The protein below binds the small molecule below.
Small molecule (SMILES): CC(C)C[C@H](NC(=O)C[C@H](N)C(=O)O)C(=O)O

Sequence of chain 1.B:
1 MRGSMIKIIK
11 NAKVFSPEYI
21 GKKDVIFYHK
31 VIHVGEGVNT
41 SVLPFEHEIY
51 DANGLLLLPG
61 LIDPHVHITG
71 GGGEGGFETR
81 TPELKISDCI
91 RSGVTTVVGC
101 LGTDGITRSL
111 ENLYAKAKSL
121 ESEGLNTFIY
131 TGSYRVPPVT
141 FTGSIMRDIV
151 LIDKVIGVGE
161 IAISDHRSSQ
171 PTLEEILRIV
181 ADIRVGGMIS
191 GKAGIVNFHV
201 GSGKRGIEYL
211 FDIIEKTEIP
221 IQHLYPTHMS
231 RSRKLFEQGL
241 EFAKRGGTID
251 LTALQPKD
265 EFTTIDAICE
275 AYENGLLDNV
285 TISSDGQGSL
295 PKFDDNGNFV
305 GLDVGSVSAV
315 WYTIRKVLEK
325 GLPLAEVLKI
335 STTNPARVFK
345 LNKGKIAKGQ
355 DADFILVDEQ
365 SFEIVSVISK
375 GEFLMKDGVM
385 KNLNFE

Binding-site contacts:
Ligand atom O05 contacts residue THR103 of chain 1.B at 3.4 Å (h-bond).
Ligand atom N07 contacts residue ZN1 of chain 1.Q at 3.5 Å.
Ligand atom C14 contacts residue TYR134 of chain 1.B at 3.9 Å (hydrophobic).
Ligand atom O04 contacts residue SER293 of chain 1.B at 2.9 Å (h-bond).
Ligand atom N07 contacts residue GLU160 of chain 1.B at 2.9 Å (salt-bridge).
Ligand atom O02 contacts residue ZN1 of chain 1.Q at 3.2 Å.
Ligand atom C13 contacts residue SER293 of chain 1.B at 3.7 Å.
Ligand atom O03 contacts residue PRO295 of chain 1.B at 3.8 Å.
Ligand atom C13 contacts residue TYR134 of chain 1.B at 3.7 Å (hydrophobic).
Ligand atom O04 contacts residue GLY72 of chain 1.B at 3.2 Å (h-bond).
Ligand atom C11 contacts residue PRO295 of chain 1.B at 3.5 Å (hydrophobic).
Ligand atom N07 contacts residue ZN1 of chain 1.R at 2.7 Å.
Ligand atom O02 contacts residue ASP289 of chain 1.B at 3.5 Å (salt-bridge).
Ligand atom O05 contacts residue GLY72 of chain 1.B at 3.2 Å (h-bond).
Ligand atom C15 contacts residue ARG167 of chain 1.B at 3.6 Å.
Ligand atom N06 contacts residue PRO295 of chain 1.B at 3.6 Å.
Ligand atom C17 contacts residue GLY72 of chain 1.B at 3.7 Å.
Ligand atom O05 contacts residue GLY102 of chain 1.B at 3.7 Å.
Ligand atom C10 contacts residue ARG231 of chain 1.B at 3.9 Å.
Ligand atom C16 contacts residue TYR134 of chain 1.B at 3.6 Å (hydrophobic).
Ligand atom C13 contacts residue GLU74 of chain 1.B at 3.5 Å.
Ligand atom C15 contacts residue ARG231 of chain 1.B at 2.7 Å.
Ligand atom O02 contacts residue ZN1 of chain 1.R at 3.5 Å.
Ligand atom O01 contacts residue ARG231 of chain 1.B at 1.4 Å (salt-bridge).
Ligand atom C08 contacts residue PRO295 of chain 1.B at 3.5 Å (hydrophobic).
Ligand atom C14 contacts residue ZN1 of chain 1.Q at 3.9 Å.
Ligand atom N07 contacts residue HIS67 of chain 1.B at 3.3 Å (h-bond).
Ligand atom O01 contacts residue ARG167 of chain 1.B at 3.9 Å.
Ligand atom C14 contacts residue SER293 of chain 1.B at 3.4 Å.
Ligand atom O03 contacts residue ARG231 of chain 1.B at 3.4 Å (salt-bridge).
Ligand atom O01 contacts residue HIS199 of chain 1.B at 3.5 Å.
Ligand atom O04 contacts residue GLY292 of chain 1.B at 3.5 Å.
Ligand atom C11 contacts residue LEU294 of chain 1.B at 3.5 Å (hydrophobic).
Ligand atom N06 contacts residue ARG167 of chain 1.B at 3.9 Å.
Ligand atom C08 contacts residue LEU294 of chain 1.B at 3.6 Å (hydrophobic).
Ligand atom O02 contacts residue SER293 of chain 1.B at 3.7 Å.
Ligand atom O03 contacts residue ARG167 of chain 1.B at 3.0 Å (salt-bridge).
Ligand atom N06 contacts residue SER293 of chain 1.B at 3.5 Å (h-bond).
Ligand atom C08 contacts residue SER293 of chain 1.B at 3.6 Å.
Ligand atom O02 contacts residue HIS228 of chain 1.B at 3.8 Å.